This small molecule binds to this protein.
Small molecule (SMILES): CC(=O)N[C@H]1CO[C@H](CO[C@@H]2O[C@@H](C)[C@@H](O)[C@@H](O)[C@@H]2O)[C@@H](O)[C@@H]1O

Sequence of chain 1.C:
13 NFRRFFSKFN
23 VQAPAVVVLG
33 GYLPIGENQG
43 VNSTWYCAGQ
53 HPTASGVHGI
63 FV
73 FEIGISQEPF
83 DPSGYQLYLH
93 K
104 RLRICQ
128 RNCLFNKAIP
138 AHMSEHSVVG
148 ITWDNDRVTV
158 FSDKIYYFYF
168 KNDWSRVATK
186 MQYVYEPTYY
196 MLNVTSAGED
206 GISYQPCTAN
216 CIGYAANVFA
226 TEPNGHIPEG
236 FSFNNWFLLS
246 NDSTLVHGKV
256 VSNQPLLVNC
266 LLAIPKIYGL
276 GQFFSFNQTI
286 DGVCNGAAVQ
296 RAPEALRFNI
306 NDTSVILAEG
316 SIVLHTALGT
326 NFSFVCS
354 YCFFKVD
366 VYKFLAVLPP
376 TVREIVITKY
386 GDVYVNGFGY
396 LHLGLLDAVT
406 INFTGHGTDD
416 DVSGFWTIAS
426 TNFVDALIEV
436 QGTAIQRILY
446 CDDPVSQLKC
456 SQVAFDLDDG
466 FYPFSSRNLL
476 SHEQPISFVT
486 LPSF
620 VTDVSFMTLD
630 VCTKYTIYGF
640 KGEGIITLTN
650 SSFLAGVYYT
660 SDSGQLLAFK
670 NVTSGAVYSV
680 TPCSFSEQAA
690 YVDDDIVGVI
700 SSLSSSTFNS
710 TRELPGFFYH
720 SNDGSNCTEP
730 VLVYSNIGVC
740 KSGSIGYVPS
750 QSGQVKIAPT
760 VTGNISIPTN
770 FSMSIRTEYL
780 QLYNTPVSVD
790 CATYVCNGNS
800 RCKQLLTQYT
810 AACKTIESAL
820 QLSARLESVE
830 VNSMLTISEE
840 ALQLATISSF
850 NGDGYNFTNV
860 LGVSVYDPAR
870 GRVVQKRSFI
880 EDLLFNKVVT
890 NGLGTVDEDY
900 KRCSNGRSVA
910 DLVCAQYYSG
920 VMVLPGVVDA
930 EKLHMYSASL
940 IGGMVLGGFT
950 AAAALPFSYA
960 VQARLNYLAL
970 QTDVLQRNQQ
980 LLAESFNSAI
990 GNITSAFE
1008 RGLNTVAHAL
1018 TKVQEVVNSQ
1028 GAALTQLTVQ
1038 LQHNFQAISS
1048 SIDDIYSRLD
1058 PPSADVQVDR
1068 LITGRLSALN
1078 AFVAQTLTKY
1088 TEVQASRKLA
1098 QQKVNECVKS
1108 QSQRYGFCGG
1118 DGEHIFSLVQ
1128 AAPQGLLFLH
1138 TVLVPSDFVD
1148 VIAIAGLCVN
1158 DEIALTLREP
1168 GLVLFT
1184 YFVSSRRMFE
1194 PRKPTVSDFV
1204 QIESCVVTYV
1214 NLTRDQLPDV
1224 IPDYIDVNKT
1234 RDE

Binding-site contacts:
Ligand atom C5 contacts residue ASN282 of chain 1.C at 3.2 Å.
Ligand atom C2 contacts residue ASN282 of chain 1.C at 2.5 Å.
Ligand atom C4 contacts residue ASN282 of chain 1.C at 3.2 Å.
Ligand atom O5 contacts residue ASN282 of chain 1.C at 3.3 Å (h-bond).
Ligand atom C4 contacts residue ASN282 of chain 1.C at 4.2 Å.
Ligand atom O7 contacts residue ASN282 of chain 1.C at 3.0 Å (h-bond).
Ligand atom O7 contacts residue GLN283 of chain 1.C at 4.0 Å.
Ligand atom C3 contacts residue ASN282 of chain 1.C at 3.8 Å.
Ligand atom N2 contacts residue ASN282 of chain 1.C at 2.9 Å (h-bond).
Ligand atom C3 contacts residue ASN282 of chain 1.C at 3.3 Å.
Ligand atom C6 contacts residue ASN282 of chain 1.C at 4.3 Å.
Ligand atom C1 contacts residue ASN282 of chain 1.C at 4.5 Å.
Ligand atom C1 contacts residue ASN282 of chain 1.C at 1.4 Å.
Ligand atom C5 contacts residue ALA297 of chain 1.C at 4.5 Å (hydrophobic).
Ligand atom O5 contacts residue ASN282 of chain 1.C at 2.4 Å (h-bond).
Ligand atom C5 contacts residue ASN282 of chain 1.C at 3.7 Å.
Ligand atom C6 contacts residue ASN282 of chain 1.C at 4.5 Å.
Ligand atom C7 contacts residue ASN282 of chain 1.C at 3.1 Å.
Ligand atom O3 contacts residue GLN283 of chain 1.C at 4.4 Å.
Ligand atom C8 contacts residue ASN282 of chain 1.C at 4.3 Å.
Ligand atom O3 contacts residue ASN282 of chain 1.C at 4.0 Å.